Sequence of chain 1.A:
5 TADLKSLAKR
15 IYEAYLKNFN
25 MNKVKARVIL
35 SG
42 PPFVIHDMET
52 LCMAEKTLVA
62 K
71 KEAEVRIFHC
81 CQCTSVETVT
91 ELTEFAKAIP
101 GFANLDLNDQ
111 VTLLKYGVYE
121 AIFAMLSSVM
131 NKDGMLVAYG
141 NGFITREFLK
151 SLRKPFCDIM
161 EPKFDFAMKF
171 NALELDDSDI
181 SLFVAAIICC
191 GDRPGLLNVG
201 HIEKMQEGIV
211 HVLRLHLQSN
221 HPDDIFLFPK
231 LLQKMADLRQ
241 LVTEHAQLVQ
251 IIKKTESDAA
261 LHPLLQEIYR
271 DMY

Binding-site contacts:
Ligand atom C28 contacts residue TYR119 of chain 1.A at 3.4 Å (hydrophobic).
Ligand atom C15 contacts residue SER85 of chain 1.A at 3.4 Å.
Ligand atom C18 contacts residue CYS81 of chain 1.A at 3.7 Å (hydrophobic).
Ligand atom C20 contacts residue CYS80 of chain 1.A at 3.8 Å (hydrophobic).
Ligand atom C13 contacts residue CYS80 of chain 1.A at 3.7 Å (hydrophobic).
Ligand atom C17 contacts residue HIS245 of chain 1.A at 3.7 Å.
Ligand atom C19 contacts residue THR84 of chain 1.A at 3.5 Å.
Ligand atom C07 contacts residue MET135 of chain 1.A at 3.8 Å (hydrophobic).
Ligand atom C17 contacts residue SER85 of chain 1.A at 3.3 Å.
Ligand atom O05 contacts residue SER85 of chain 1.A at 2.3 Å (h-bond).
Ligand atom O04 contacts residue TYR119 of chain 1.A at 3.1 Å (h-bond).
Ligand atom C24 contacts residue CYS81 of chain 1.A at 3.7 Å (hydrophobic).
Ligand atom C14 contacts residue MET160 of chain 1.A at 3.7 Å (hydrophobic).
Ligand atom C24 contacts residue MET160 of chain 1.A at 3.4 Å (hydrophobic).
Ligand atom O03 contacts residue HIS245 of chain 1.A at 3.1 Å (h-bond).
Ligand atom C22 contacts residue CYS81 of chain 1.A at 3.8 Å (hydrophobic).
Ligand atom O04 contacts residue TYR269 of chain 1.A at 2.8 Å (h-bond).
Ligand atom C07 contacts residue VAL137 of chain 1.A at 3.4 Å (hydrophobic).
Ligand atom C29 contacts residue CYS81 of chain 1.A at 3.7 Å (hydrophobic).
Ligand atom C30 contacts residue PHE78 of chain 1.A at 3.6 Å (hydrophobic).
Ligand atom C09 contacts residue CYS81 of chain 1.A at 3.5 Å (hydrophobic).
Ligand atom N06 contacts residue CYS81 of chain 1.A at 3.7 Å.
Ligand atom C14 contacts residue MET135 of chain 1.A at 3.7 Å (hydrophobic).
Ligand atom C12 contacts residue CYS81 of chain 1.A at 3.5 Å (hydrophobic).
Ligand atom N06 contacts residue VAL137 of chain 1.A at 3.6 Å.
Ligand atom C15 contacts residue HIS245 of chain 1.A at 3.5 Å.
Ligand atom C21 contacts residue SER85 of chain 1.A at 3.3 Å.
Ligand atom C18 contacts residue LEU126 of chain 1.A at 3.7 Å (hydrophobic).
Ligand atom C28 contacts residue SER85 of chain 1.A at 3.1 Å.
Ligand atom C21 contacts residue CYS81 of chain 1.A at 3.4 Å (hydrophobic).
Ligand atom C31 contacts residue TYR139 of chain 1.A at 3.5 Å (hydrophobic).
Ligand atom S01 contacts residue ALA138 of chain 1.A at 3.6 Å.
Ligand atom C23 contacts residue CYS81 of chain 1.A at 3.7 Å (hydrophobic).
Ligand atom O05 contacts residue TYR119 of chain 1.A at 3.0 Å (h-bond).
Ligand atom C12 contacts residue ILE77 of chain 1.A at 3.5 Å (hydrophobic).
Ligand atom O04 contacts residue HIS245 of chain 1.A at 3.3 Å (h-bond).
Ligand atom C25 contacts residue CYS80 of chain 1.A at 3.6 Å (hydrophobic).
Ligand atom C19 contacts residue CYS80 of chain 1.A at 3.7 Å (hydrophobic).
Ligand atom C25 contacts residue THR84 of chain 1.A at 3.2 Å.
Ligand atom O02 contacts residue MET135 of chain 1.A at 3.7 Å.

The small molecule below binds the protein below.
Small molecule (SMILES): CCO[C@@H](Cc1ccc(OCCn2c(C)ccc2-c2ccc(SC)cc2)cc1)C(=O)O